Sequence of chain 4.A:
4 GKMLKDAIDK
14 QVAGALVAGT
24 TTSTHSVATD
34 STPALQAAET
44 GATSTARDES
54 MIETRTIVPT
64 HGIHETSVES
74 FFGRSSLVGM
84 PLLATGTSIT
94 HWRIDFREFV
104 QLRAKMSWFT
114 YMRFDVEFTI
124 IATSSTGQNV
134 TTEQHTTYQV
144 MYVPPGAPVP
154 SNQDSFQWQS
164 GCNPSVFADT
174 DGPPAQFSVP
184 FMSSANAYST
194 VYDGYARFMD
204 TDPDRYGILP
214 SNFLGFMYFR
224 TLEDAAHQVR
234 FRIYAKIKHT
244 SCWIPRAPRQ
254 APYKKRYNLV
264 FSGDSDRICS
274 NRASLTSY

Sequence of chain 49.B:
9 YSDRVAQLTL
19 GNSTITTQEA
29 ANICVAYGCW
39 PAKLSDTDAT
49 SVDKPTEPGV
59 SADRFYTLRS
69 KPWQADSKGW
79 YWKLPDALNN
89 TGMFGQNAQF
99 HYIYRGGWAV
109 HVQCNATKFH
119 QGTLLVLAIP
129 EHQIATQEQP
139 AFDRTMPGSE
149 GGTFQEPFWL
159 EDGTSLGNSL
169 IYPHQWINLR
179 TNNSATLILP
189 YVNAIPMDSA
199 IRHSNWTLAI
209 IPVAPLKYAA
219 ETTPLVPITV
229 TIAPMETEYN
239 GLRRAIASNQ

Binding-site contacts:
Ligand atom O2' contacts residue HIS28 of chain 4.A at 3.2 Å (h-bond).
Ligand atom N3 contacts residue TRP38 of chain 49.B at 3.2 Å.
Ligand atom N6 contacts residue VAL30 of chain 4.A at 4.3 Å.
Ligand atom C8 contacts residue TRP38 of chain 49.B at 4.3 Å (hydrophobic).
Ligand atom N7 contacts residue TRP38 of chain 49.B at 4.2 Å.
Ligand atom C4 contacts residue TRP38 of chain 49.B at 3.5 Å (hydrophobic).
Ligand atom C2 contacts residue TRP38 of chain 49.B at 3.1 Å (hydrophobic).
Ligand atom N6 contacts residue TRP38 of chain 49.B at 4.0 Å.
Ligand atom O2' contacts residue TRP38 of chain 49.B at 4.2 Å.
Ligand atom N9 contacts residue TRP38 of chain 49.B at 3.7 Å.
Ligand atom C6 contacts residue TRP38 of chain 49.B at 3.6 Å (hydrophobic).
Ligand atom C5 contacts residue TRP38 of chain 49.B at 3.7 Å (hydrophobic).
Ligand atom C1' contacts residue TRP38 of chain 49.B at 4.0 Å (hydrophobic).
Ligand atom N1 contacts residue TRP38 of chain 49.B at 3.3 Å.

A protein and the small-molecule ligand that binds it are described below.
Small molecule (SMILES): Nc1ncnc2c1ncn2[C@@H]1O[C@H](COP(=O)=O)[C@@H](O[P](=O)(O)OC[C@H]2O[C@@H](n3ccc(=O)[nH]c3=O)[C@H](O)[C@@H]2O)[C@H]1O